Sequence of chain 1.A:
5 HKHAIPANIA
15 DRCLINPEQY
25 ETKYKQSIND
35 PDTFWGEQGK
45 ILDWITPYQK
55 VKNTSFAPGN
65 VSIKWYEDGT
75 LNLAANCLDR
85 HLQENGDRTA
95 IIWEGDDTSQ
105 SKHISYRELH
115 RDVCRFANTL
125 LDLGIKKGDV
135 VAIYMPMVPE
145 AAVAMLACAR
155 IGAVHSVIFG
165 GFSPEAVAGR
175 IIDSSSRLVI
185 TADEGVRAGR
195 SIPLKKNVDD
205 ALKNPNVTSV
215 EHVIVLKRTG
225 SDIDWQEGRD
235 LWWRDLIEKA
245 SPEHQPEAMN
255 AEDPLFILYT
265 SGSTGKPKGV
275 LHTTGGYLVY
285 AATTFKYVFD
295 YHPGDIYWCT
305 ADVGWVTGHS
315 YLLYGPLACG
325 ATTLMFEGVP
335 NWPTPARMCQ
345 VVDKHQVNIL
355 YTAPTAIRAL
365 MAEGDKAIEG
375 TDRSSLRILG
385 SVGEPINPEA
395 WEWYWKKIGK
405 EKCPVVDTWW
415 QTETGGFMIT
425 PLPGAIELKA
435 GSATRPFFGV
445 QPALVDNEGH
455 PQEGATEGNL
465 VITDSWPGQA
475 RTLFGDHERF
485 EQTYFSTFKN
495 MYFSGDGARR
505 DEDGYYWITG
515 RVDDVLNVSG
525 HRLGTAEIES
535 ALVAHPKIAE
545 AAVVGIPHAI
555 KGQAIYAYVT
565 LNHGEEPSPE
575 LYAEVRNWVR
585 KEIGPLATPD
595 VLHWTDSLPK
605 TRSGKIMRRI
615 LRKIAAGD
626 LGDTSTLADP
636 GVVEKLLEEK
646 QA

Binding-site contacts:
Ligand atom C3 contacts residue GLU144 of chain 1.A at 3.6 Å.
Ligand atom O5 contacts residue LYS106 of chain 1.A at 3.2 Å (salt-bridge).
Ligand atom C1 contacts residue ARG222 of chain 1.A at 4.0 Å.
Ligand atom C1 contacts residue VAL142 of chain 1.A at 4.0 Å (hydrophobic).
Ligand atom O5 contacts residue VAL142 of chain 1.A at 4.0 Å.
Ligand atom C1 contacts residue LYS106 of chain 1.A at 4.3 Å.
Ligand atom O5 contacts residue PRO143 of chain 1.A at 3.5 Å.
Ligand atom C2 contacts residue ARG222 of chain 1.A at 4.3 Å.
Ligand atom O6 contacts residue GLU144 of chain 1.A at 2.5 Å (salt-bridge).
Ligand atom C2 contacts residue VAL142 of chain 1.A at 4.0 Å (hydrophobic).
Ligand atom C4 contacts residue LYS221 of chain 1.A at 3.6 Å.
Ligand atom O5 contacts residue GLU144 of chain 1.A at 2.7 Å (salt-bridge).
Ligand atom C3 contacts residue LYS106 of chain 1.A at 4.3 Å.
Ligand atom C1 contacts residue TRP97 of chain 1.A at 3.7 Å (hydrophobic).
Ligand atom C2 contacts residue LYS106 of chain 1.A at 4.1 Å.
Ligand atom C2 contacts residue GLU144 of chain 1.A at 3.5 Å.
Ligand atom C4 contacts residue ARG222 of chain 1.A at 3.7 Å.
Ligand atom O6 contacts residue LEU220 of chain 1.A at 3.6 Å.

This small molecule binds to this protein.
Small molecule (SMILES): C[C@@H](O)[C@@H](C)O